Binding-site contacts:
Ligand atom C7 contacts residue GLN646 of chain 1.A at 4.1 Å.
Ligand atom N2 contacts residue ASN618 of chain 1.A at 3.0 Å (h-bond).
Ligand atom C7 contacts residue ASN618 of chain 1.A at 4.0 Å.
Ligand atom C8 contacts residue VAL617 of chain 1.A at 4.2 Å (hydrophobic).
Ligand atom C8 contacts residue ARG648 of chain 1.A at 4.4 Å.
Ligand atom C8 contacts residue GLN646 of chain 1.A at 3.4 Å.
Ligand atom N2 contacts residue GLN646 of chain 1.A at 3.8 Å.
Ligand atom O7 contacts residue ASN618 of chain 1.A at 4.4 Å.
Ligand atom C8 contacts residue THR647 of chain 1.A at 3.9 Å.
Ligand atom O5 contacts residue ASN618 of chain 1.A at 2.4 Å (h-bond).
Ligand atom C4 contacts residue ASN618 of chain 1.A at 4.2 Å.
Ligand atom C2 contacts residue ASN618 of chain 1.A at 2.5 Å.
Ligand atom C3 contacts residue ASN618 of chain 1.A at 3.8 Å.
Ligand atom C1 contacts residue ASN618 of chain 1.A at 1.4 Å.
Ligand atom C1 contacts residue GLN646 of chain 1.A at 4.5 Å.
Ligand atom C5 contacts residue ASN618 of chain 1.A at 3.7 Å.

This small molecule binds to this protein.
Small molecule (SMILES): CC(=O)N[C@@H]1[C@@H](O)[C@H](O)[C@@H](CO)O[C@H]1O

Sequence of chain 1.A:
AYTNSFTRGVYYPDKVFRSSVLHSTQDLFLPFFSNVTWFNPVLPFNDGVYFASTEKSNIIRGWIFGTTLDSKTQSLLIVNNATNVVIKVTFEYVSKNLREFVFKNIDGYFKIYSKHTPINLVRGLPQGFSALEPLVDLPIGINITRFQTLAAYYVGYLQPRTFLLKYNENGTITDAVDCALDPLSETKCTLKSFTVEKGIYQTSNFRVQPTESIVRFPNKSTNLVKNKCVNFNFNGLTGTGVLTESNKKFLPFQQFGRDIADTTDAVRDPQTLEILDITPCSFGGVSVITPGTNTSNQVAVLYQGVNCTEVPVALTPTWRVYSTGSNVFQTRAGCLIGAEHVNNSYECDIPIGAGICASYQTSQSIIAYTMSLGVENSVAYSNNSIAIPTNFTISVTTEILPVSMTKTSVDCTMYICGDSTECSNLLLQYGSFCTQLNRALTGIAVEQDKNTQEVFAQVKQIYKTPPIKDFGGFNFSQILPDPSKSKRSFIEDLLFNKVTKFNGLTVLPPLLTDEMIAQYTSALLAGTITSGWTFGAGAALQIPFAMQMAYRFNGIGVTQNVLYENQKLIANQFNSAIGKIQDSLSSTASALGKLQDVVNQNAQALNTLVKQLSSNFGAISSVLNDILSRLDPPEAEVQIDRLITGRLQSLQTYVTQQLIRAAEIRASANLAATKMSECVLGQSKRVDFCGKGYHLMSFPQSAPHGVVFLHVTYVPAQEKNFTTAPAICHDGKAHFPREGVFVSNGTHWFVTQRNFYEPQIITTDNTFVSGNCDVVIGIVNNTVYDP